Binding-site contacts:
Ligand atom C13 contacts residue LYS34 of chain 1.A at 3.6 Å.
Ligand atom C7 contacts residue VAL38 of chain 1.A at 3.7 Å (hydrophobic).
Ligand atom N contacts residue VAL38 of chain 1.A at 3.6 Å.
Ligand atom C11 contacts residue LYS34 of chain 1.A at 3.2 Å.
Ligand atom C7 contacts residue TYR93 of chain 1.A at 4.0 Å (hydrophobic).
Ligand atom C1 contacts residue ASP37 of chain 1.A at 3.7 Å.
Ligand atom N contacts residue LYS34 of chain 1.A at 3.8 Å.
Ligand atom C4 contacts residue LYS34 of chain 1.A at 4.1 Å.
Ligand atom C2 contacts residue ASP37 of chain 1.A at 3.6 Å.
Ligand atom C5 contacts residue LYS34 of chain 1.A at 2.9 Å.
Ligand atom S contacts residue LEU90 of chain 1.A at 3.8 Å.
Ligand atom C10 contacts residue LYS34 of chain 1.A at 3.3 Å.
Ligand atom C9 contacts residue LYS34 of chain 1.A at 4.0 Å.
Ligand atom S contacts residue LYS34 of chain 1.A at 3.5 Å.
Ligand atom C6 contacts residue ASP37 of chain 1.A at 4.3 Å.
Ligand atom C12 contacts residue LYS34 of chain 1.A at 3.4 Å.
Ligand atom C8 contacts residue LYS34 of chain 1.A at 3.9 Å.
Ligand atom C3 contacts residue GLU41 of chain 1.A at 3.1 Å.
Ligand atom C7 contacts residue GLU41 of chain 1.A at 3.6 Å.
Ligand atom N contacts residue TYR93 of chain 1.A at 4.3 Å.
Ligand atom C2 contacts residue GLU41 of chain 1.A at 3.9 Å.
Ligand atom C3 contacts residue VAL38 of chain 1.A at 4.4 Å (hydrophobic).
Ligand atom C4 contacts residue VAL38 of chain 1.A at 4.3 Å (hydrophobic).
Ligand atom C4 contacts residue GLU41 of chain 1.A at 3.7 Å.
Ligand atom C6 contacts residue LYS34 of chain 1.A at 3.3 Å.
Ligand atom C contacts residue ASP37 of chain 1.A at 3.5 Å.
Ligand atom C3 contacts residue ASP37 of chain 1.A at 3.7 Å.

Sequence of chain 1.A:
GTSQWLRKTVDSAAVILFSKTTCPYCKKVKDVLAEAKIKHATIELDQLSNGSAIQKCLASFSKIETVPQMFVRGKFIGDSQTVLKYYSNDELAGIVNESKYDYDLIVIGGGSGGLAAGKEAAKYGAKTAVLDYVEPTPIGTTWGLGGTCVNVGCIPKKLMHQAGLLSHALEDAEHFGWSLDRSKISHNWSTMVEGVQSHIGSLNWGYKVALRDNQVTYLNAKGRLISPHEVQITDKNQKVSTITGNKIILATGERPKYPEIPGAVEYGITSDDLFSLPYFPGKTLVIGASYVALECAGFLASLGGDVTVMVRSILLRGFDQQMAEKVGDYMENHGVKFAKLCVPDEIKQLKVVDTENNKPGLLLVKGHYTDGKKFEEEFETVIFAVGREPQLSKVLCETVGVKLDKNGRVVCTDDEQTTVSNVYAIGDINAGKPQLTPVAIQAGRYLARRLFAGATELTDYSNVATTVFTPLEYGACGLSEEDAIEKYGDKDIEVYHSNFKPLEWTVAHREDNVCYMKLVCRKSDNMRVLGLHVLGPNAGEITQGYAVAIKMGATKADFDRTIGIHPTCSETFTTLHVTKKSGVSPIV

A small-molecule ligand and the protein it binds are described below.
Small molecule (SMILES): Cc1ccc(CNC(=O)Cc2cccs2)cc1